Sequence of chain 1.D:
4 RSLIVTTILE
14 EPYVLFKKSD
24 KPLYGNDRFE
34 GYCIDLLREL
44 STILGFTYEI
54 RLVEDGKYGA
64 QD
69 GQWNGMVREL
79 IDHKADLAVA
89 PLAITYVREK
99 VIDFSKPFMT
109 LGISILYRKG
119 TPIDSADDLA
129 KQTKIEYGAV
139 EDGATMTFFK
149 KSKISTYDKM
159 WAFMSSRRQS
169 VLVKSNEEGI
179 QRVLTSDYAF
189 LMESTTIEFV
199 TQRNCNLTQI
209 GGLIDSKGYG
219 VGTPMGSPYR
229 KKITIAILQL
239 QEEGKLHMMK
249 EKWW

Binding-site contacts:
Ligand atom CB contacts residue GLU191 of chain 1.D at 3.9 Å.
Ligand atom CD contacts residue TYR61 of chain 1.D at 3.3 Å (hydrophobic).
Ligand atom CG contacts residue TYR61 of chain 1.D at 3.5 Å (hydrophobic).
Ligand atom CG1 contacts residue THR143 of chain 1.D at 3.3 Å.
Ligand atom C contacts residue ALA91 of chain 1.D at 4.0 Å (hydrophobic).
Ligand atom CB1 contacts residue GLU191 of chain 1.D at 3.4 Å.
Ligand atom CA contacts residue ALA142 of chain 1.D at 4.0 Å (hydrophobic).
Ligand atom OD1 contacts residue GLU191 of chain 1.D at 3.7 Å.
Ligand atom OD2 contacts residue THR143 of chain 1.D at 3.0 Å (h-bond).
Ligand atom OXT contacts residue GLY141 of chain 1.D at 3.9 Å.
Ligand atom CG2 contacts residue TYR61 of chain 1.D at 3.7 Å (hydrophobic).
Ligand atom C contacts residue ARG96 of chain 1.D at 3.5 Å.
Ligand atom C contacts residue GLU191 of chain 1.D at 3.9 Å.
Ligand atom OD2 contacts residue GLY141 of chain 1.D at 3.4 Å.
Ligand atom OD2 contacts residue ALA142 of chain 1.D at 3.1 Å (h-bond).
Ligand atom CG2 contacts residue ASN174 of chain 1.D at 3.9 Å.
Ligand atom O contacts residue TYR61 of chain 1.D at 3.8 Å.
Ligand atom CD1 contacts residue GLU13 of chain 1.D at 3.5 Å.
Ligand atom CD contacts residue PRO89 of chain 1.D at 3.2 Å (hydrophobic).
Ligand atom O contacts residue LEU90 of chain 1.D at 3.8 Å.
Ligand atom CD2 contacts residue TYR61 of chain 1.D at 3.3 Å (hydrophobic).
Ligand atom C contacts residue ALA142 of chain 1.D at 3.5 Å (hydrophobic).
Ligand atom CD contacts residue GLU191 of chain 1.D at 3.4 Å.
Ligand atom N contacts residue GLU191 of chain 1.D at 2.9 Å (salt-bridge).
Ligand atom N contacts residue PRO89 of chain 1.D at 2.9 Å (h-bond).
Ligand atom N contacts residue TYR217 of chain 1.D at 4.0 Å.
Ligand atom CG1 contacts residue GLU191 of chain 1.D at 3.8 Å.
Ligand atom O contacts residue PRO89 of chain 1.D at 3.7 Å.
Ligand atom O contacts residue ALA142 of chain 1.D at 3.9 Å.
Ligand atom OD1 contacts residue THR143 of chain 1.D at 2.6 Å (h-bond).
Ligand atom O contacts residue ARG96 of chain 1.D at 2.8 Å (salt-bridge).
Ligand atom OXT contacts residue TYR61 of chain 1.D at 3.8 Å.
Ligand atom CD1 contacts residue TYR61 of chain 1.D at 3.1 Å (hydrophobic).
Ligand atom C contacts residue TYR61 of chain 1.D at 3.9 Å (hydrophobic).
Ligand atom CD1 contacts residue ASN174 of chain 1.D at 3.3 Å.
Ligand atom CD2 contacts residue VAL138 of chain 1.D at 3.9 Å (hydrophobic).
Ligand atom OXT contacts residue ALA142 of chain 1.D at 3.1 Å (h-bond).
Ligand atom CA contacts residue GLU191 of chain 1.D at 2.9 Å.
Ligand atom O contacts residue ALA91 of chain 1.D at 2.9 Å (h-bond).
Ligand atom OXT contacts residue ARG96 of chain 1.D at 2.8 Å (salt-bridge).

The protein below binds the small molecule below.
Small molecule (SMILES): C=C(C)[C@H]1CN[C@H](C(=O)O)[C@H]1CC(=O)O